Sequence of chain 1.C:
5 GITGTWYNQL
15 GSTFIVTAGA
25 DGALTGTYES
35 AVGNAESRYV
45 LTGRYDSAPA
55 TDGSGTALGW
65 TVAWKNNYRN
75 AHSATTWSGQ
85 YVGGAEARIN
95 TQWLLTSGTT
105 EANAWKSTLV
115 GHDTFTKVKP

Sequence of chain 1.A:
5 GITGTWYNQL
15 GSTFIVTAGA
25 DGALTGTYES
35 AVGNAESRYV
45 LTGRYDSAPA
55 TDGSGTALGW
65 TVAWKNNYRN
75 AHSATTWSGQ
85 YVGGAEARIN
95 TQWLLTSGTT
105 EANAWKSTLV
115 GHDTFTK

This small molecule binds to this protein.
Small molecule (SMILES): O=C(CCCC[C@@H]1SC[C@@H]2NC(=O)N[C@@H]21)N[C@H]1CCNC1

Binding-site contacts:
Ligand atom C9 contacts residue ASN12 of chain 1.C at 3.8 Å.
Ligand atom O2 contacts residue SER16 of chain 1.C at 2.7 Å (h-bond).
Ligand atom C14 contacts residue SER101 of chain 1.C at 3.4 Å.
Ligand atom S1 contacts residue THR79 of chain 1.C at 3.3 Å (h-bond).
Ligand atom C5 contacts residue SER34 of chain 1.C at 3.4 Å.
Ligand atom C9 contacts residue TYR32 of chain 1.C at 3.5 Å (hydrophobic).
Ligand atom C2 contacts residue ASN38 of chain 1.C at 3.6 Å.
Ligand atom N4 contacts residue SER101 of chain 1.C at 3.2 Å (h-bond).
Ligand atom C2 contacts residue TRP68 of chain 1.C at 3.6 Å (hydrophobic).
Ligand atom N2 contacts residue LEU14 of chain 1.C at 3.8 Å.
Ligand atom O2 contacts residue ASP117 of chain 1.C at 3.8 Å.
Ligand atom S1 contacts residue TRP81 of chain 1.C at 3.6 Å.
Ligand atom C7 contacts residue TRP97 of chain 1.C at 3.4 Å (hydrophobic).
Ligand atom C11 contacts residue SER77 of chain 1.C at 3.8 Å.
Ligand atom C14 contacts residue SER77 of chain 1.C at 3.6 Å.
Ligand atom C1 contacts residue ASN38 of chain 1.C at 3.7 Å.
Ligand atom C9 contacts residue SER16 of chain 1.C at 3.7 Å.
Ligand atom C4 contacts residue LEU99 of chain 1.C at 3.7 Å (hydrophobic).
Ligand atom C3 contacts residue TRP68 of chain 1.C at 3.7 Å (hydrophobic).
Ligand atom S1 contacts residue TRP68 of chain 1.C at 3.6 Å.
Ligand atom N2 contacts residue SER34 of chain 1.C at 3.0 Å (h-bond).
Ligand atom C6 contacts residue TRP109 of chain 1.A at 3.5 Å (hydrophobic).
Ligand atom O1 contacts residue ASN38 of chain 1.C at 2.8 Å (h-bond).
Ligand atom N1 contacts residue LEU14 of chain 1.C at 3.6 Å.
Ligand atom N3 contacts residue SER77 of chain 1.C at 3.1 Å (h-bond).
Ligand atom C14 contacts residue ALA75 of chain 1.C at 3.3 Å (hydrophobic).
Ligand atom N1 contacts residue ASP117 of chain 1.C at 2.8 Å (salt-bridge).
Ligand atom C4 contacts residue TRP68 of chain 1.C at 3.8 Å (hydrophobic).
Ligand atom C8 contacts residue TRP97 of chain 1.C at 3.7 Å (hydrophobic).
Ligand atom C8 contacts residue ASP117 of chain 1.C at 3.8 Å.
Ligand atom C9 contacts residue LEU14 of chain 1.C at 3.5 Å (hydrophobic).
Ligand atom C12 contacts residue SER101 of chain 1.C at 3.4 Å.
Ligand atom O2 contacts residue ASN12 of chain 1.C at 3.0 Å (h-bond).
Ligand atom O2 contacts residue LEU14 of chain 1.C at 3.8 Å.
Ligand atom O2 contacts residue TYR32 of chain 1.C at 2.7 Å (h-bond).
Ligand atom O1 contacts residue GLY37 of chain 1.C at 3.6 Å.
Ligand atom C10 contacts residue TRP109 of chain 1.A at 3.6 Å (hydrophobic).
Ligand atom C13 contacts residue SER101 of chain 1.C at 2.9 Å.
Ligand atom N2 contacts residue VAL36 of chain 1.C at 3.6 Å.
Ligand atom C9 contacts residue ASP117 of chain 1.C at 3.7 Å.